A small-molecule ligand and the protein it binds are described below.
Small molecule (SMILES): CC(=O)N[C@@H]1[C@@H](O)[C@H](O)[C@@H](CO)O[C@H]1O

Sequence of chain 1.D:
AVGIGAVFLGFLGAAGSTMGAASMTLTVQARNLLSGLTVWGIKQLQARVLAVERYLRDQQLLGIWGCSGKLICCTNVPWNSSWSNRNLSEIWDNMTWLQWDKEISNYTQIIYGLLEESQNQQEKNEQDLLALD

Binding-site contacts:
Ligand atom C8 contacts residue GLU123 of chain 1.D at 3.1 Å.
Ligand atom O7 contacts residue ASN126 of chain 1.D at 3.6 Å.
Ligand atom C4 contacts residue ASN126 of chain 1.D at 4.2 Å.
Ligand atom C1 contacts residue ASN126 of chain 1.D at 1.4 Å.
Ligand atom C8 contacts residue LYS122 of chain 1.D at 3.8 Å.
Ligand atom O7 contacts residue TYR127 of chain 1.D at 4.2 Å.
Ligand atom C7 contacts residue GLU123 of chain 1.D at 4.1 Å.
Ligand atom C7 contacts residue ASN126 of chain 1.D at 3.5 Å.
Ligand atom N2 contacts residue ASN126 of chain 1.D at 2.9 Å (h-bond).
Ligand atom C5 contacts residue ASN126 of chain 1.D at 3.7 Å.
Ligand atom O5 contacts residue ASN126 of chain 1.D at 2.4 Å (h-bond).
Ligand atom C2 contacts residue ASN126 of chain 1.D at 2.5 Å.
Ligand atom C3 contacts residue ASN126 of chain 1.D at 3.8 Å.